Binding-site contacts:
Ligand atom O7 contacts residue ASN154 of chain 42.E at 2.6 Å (h-bond).
Ligand atom C7 contacts residue ASN154 of chain 42.E at 3.3 Å.
Ligand atom C8 contacts residue ASN154 of chain 42.E at 3.6 Å.
Ligand atom N2 contacts residue ASN154 of chain 42.E at 3.8 Å.
Ligand atom O5 contacts residue ASN154 of chain 42.E at 4.0 Å.
Ligand atom C2 contacts residue THR156 of chain 42.E at 4.2 Å.
Ligand atom C8 contacts residue THR156 of chain 42.E at 4.0 Å.
Ligand atom N2 contacts residue THR156 of chain 42.E at 3.6 Å (h-bond).
Ligand atom C1 contacts residue ASN154 of chain 42.E at 3.4 Å.
Ligand atom O6 contacts residue MET151 of chain 42.E at 3.4 Å.
Ligand atom C7 contacts residue THR156 of chain 42.E at 3.9 Å.
Ligand atom C1 contacts residue THR156 of chain 42.E at 3.6 Å.
Ligand atom C6 contacts residue MET151 of chain 42.E at 4.5 Å (hydrophobic).
Ligand atom C2 contacts residue ASN154 of chain 42.E at 3.5 Å.

Sequence of chain 42.E:
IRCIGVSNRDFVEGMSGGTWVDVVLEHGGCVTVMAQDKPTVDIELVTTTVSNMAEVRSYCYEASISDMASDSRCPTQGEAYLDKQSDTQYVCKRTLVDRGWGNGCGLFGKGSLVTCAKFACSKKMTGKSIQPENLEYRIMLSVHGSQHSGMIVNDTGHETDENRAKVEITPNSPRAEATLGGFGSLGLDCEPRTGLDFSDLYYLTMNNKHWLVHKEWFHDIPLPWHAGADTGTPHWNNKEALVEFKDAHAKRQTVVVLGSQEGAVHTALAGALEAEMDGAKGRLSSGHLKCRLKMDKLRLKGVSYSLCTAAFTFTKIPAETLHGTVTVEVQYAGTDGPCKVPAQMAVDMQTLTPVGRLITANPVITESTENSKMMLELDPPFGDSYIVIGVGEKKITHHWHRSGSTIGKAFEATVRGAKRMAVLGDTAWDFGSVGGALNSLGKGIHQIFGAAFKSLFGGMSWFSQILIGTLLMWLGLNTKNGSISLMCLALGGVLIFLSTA

This protein binds this small molecule.
Small molecule (SMILES): CC(=O)N[C@H]1[C@H](O[C@H]2[C@H](O)[C@@H](NC(C)=O)CO[C@@H]2CO)O[C@H](CO)[C@@H](O)[C@@H]1O